Binding-site contacts:
Ligand atom O4 contacts residue PHE342 of chain 1.C at 3.8 Å.
Ligand atom C5 contacts residue PO41 of chain 1.S at 4.0 Å.
Ligand atom C6 contacts residue TYR337 of chain 1.C at 3.6 Å (hydrophobic).
Ligand atom O6 contacts residue ASP344 of chain 1.C at 2.6 Å (salt-bridge).
Ligand atom C1 contacts residue LYS596 of chain 1.C at 3.4 Å.
Ligand atom O1 contacts residue LYS596 of chain 1.C at 3.0 Å (salt-bridge).
Ligand atom C5 contacts residue BGC1 of chain 1.P at 3.7 Å.
Ligand atom O1 contacts residue BGC1 of chain 1.P at 3.4 Å (h-bond).
Ligand atom O3 contacts residue LEU633 of chain 1.C at 3.8 Å.
Ligand atom C3 contacts residue TRP343 of chain 1.C at 4.0 Å (hydrophobic).
Ligand atom O6 contacts residue TYR337 of chain 1.C at 3.8 Å.
Ligand atom C6 contacts residue PHE342 of chain 1.C at 3.7 Å (hydrophobic).
Ligand atom O4 contacts residue ASP344 of chain 1.C at 2.6 Å (salt-bridge).
Ligand atom O2 contacts residue GLU483 of chain 1.C at 3.3 Å (salt-bridge).
Ligand atom C1 contacts residue PO41 of chain 1.S at 3.2 Å.
Ligand atom O1 contacts residue TYR337 of chain 1.C at 3.4 Å (h-bond).
Ligand atom O4 contacts residue TRP391 of chain 1.C at 3.9 Å.
Ligand atom O5 contacts residue TYR337 of chain 1.C at 3.1 Å (h-bond).
Ligand atom C2 contacts residue SER631 of chain 1.C at 4.0 Å.
Ligand atom C3 contacts residue GLU483 of chain 1.C at 3.8 Å.
Ligand atom O6 contacts residue PO41 of chain 1.S at 2.7 Å (h-bond).
Ligand atom O2 contacts residue LYS596 of chain 1.C at 2.8 Å (salt-bridge).
Ligand atom C2 contacts residue GLU483 of chain 1.C at 4.0 Å.
Ligand atom O5 contacts residue PO41 of chain 1.S at 3.2 Å (h-bond).
Ligand atom O3 contacts residue TRP343 of chain 1.C at 3.1 Å (h-bond).
Ligand atom C2 contacts residue LYS596 of chain 1.C at 3.6 Å.
Ligand atom C1 contacts residue GLU483 of chain 1.C at 3.9 Å.
Ligand atom O4 contacts residue TRP343 of chain 1.C at 3.0 Å (h-bond).
Ligand atom O5 contacts residue BGC1 of chain 1.P at 3.9 Å.
Ligand atom O2 contacts residue GLN597 of chain 1.C at 2.6 Å (h-bond).
Ligand atom C6 contacts residue PO41 of chain 1.S at 3.8 Å.
Ligand atom C4 contacts residue TRP343 of chain 1.C at 4.0 Å (hydrophobic).
Ligand atom O1 contacts residue PO41 of chain 1.S at 2.4 Å (h-bond).
Ligand atom C1 contacts residue BGC1 of chain 1.P at 3.2 Å.
Ligand atom C1 contacts residue TYR337 of chain 1.C at 3.7 Å (hydrophobic).
Ligand atom C2 contacts residue GLN597 of chain 1.C at 3.5 Å.
Ligand atom C4 contacts residue ASP344 of chain 1.C at 3.5 Å.
Ligand atom C6 contacts residue ASP344 of chain 1.C at 3.6 Å.
Ligand atom C2 contacts residue PO41 of chain 1.S at 3.5 Å.
Ligand atom O3 contacts residue GLN597 of chain 1.C at 3.2 Å (h-bond).

Sequence of chain 1.C:
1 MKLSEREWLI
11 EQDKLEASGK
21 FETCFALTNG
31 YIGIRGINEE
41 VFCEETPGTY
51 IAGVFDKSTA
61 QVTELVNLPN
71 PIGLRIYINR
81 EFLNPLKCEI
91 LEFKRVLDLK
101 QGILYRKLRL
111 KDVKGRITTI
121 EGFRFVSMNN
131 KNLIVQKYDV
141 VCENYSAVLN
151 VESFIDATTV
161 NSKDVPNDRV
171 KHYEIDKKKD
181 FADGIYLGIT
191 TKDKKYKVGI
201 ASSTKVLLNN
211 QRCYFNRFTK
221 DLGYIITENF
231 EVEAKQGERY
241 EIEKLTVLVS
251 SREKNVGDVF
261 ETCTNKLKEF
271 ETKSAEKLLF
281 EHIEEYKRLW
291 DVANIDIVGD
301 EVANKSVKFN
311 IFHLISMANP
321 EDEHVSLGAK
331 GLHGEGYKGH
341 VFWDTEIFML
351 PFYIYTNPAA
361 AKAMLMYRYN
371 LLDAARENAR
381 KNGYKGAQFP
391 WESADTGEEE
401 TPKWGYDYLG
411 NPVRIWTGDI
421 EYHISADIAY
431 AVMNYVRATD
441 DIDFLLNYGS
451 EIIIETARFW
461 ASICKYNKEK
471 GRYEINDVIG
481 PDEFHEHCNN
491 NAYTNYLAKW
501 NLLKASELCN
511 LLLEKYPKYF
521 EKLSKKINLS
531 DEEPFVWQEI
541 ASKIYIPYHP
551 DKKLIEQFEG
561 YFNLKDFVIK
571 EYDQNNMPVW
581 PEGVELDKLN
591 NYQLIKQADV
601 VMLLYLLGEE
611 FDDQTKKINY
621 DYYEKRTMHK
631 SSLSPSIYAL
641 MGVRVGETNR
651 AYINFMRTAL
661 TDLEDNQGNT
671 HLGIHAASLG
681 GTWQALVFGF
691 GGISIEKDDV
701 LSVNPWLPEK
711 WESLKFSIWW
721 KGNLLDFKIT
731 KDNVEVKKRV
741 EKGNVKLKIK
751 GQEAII

A small-molecule ligand and the protein it binds are described below.
Small molecule (SMILES): OC[C@H]1O[C@@H](O)[C@H](O)[C@@H](O)[C@@H]1O